Sequence of chain 2.A:
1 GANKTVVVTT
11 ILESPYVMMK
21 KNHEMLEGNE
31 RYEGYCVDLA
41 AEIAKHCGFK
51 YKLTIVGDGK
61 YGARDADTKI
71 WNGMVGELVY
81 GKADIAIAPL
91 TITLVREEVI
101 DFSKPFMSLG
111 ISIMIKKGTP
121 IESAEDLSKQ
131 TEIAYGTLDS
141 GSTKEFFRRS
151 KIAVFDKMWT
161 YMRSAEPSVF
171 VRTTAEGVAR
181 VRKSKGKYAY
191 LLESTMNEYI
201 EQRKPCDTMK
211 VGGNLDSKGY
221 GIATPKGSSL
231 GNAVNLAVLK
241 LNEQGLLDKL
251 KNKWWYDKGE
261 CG

Binding-site contacts:
Ligand atom O1 contacts residue GLU193 of chain 2.A at 3.0 Å (salt-bridge).
Ligand atom C9 contacts residue SER142 of chain 2.A at 3.3 Å.
Ligand atom O3 contacts residue GLY141 of chain 2.A at 3.5 Å.
Ligand atom N1 contacts residue THR143 of chain 2.A at 3.2 Å (h-bond).
Ligand atom C3 contacts residue TYR61 of chain 2.A at 3.2 Å (hydrophobic).
Ligand atom O3 contacts residue SER142 of chain 2.A at 3.0 Å (h-bond).
Ligand atom O4 contacts residue ARG96 of chain 2.A at 2.8 Å (salt-bridge).
Ligand atom C5 contacts residue GLU193 of chain 2.A at 3.2 Å.
Ligand atom C6 contacts residue GLU13 of chain 2.A at 3.3 Å.
Ligand atom O4 contacts residue LEU90 of chain 2.A at 3.5 Å.
Ligand atom C1 contacts residue GLU193 of chain 2.A at 3.5 Å.
Ligand atom O4 contacts residue PRO89 of chain 2.A at 3.6 Å.
Ligand atom C4 contacts residue GLU193 of chain 2.A at 3.1 Å.
Ligand atom O1 contacts residue LEU192 of chain 2.A at 3.3 Å.
Ligand atom O5 contacts residue GLU13 of chain 2.A at 3.0 Å (salt-bridge).
Ligand atom C8 contacts residue THR91 of chain 2.A at 3.5 Å.
Ligand atom N4 contacts residue THR91 of chain 2.A at 2.8 Å (h-bond).
Ligand atom O4 contacts residue THR91 of chain 2.A at 2.8 Å (h-bond).
Ligand atom C9 contacts residue TYR61 of chain 2.A at 3.7 Å (hydrophobic).
Ligand atom N4 contacts residue PRO89 of chain 2.A at 2.8 Å (h-bond).
Ligand atom C9 contacts residue THR91 of chain 2.A at 3.7 Å.
Ligand atom O4 contacts residue TYR61 of chain 2.A at 3.7 Å.
Ligand atom N1 contacts residue LEU138 of chain 2.A at 3.5 Å.
Ligand atom N4 contacts residue TYR220 of chain 2.A at 3.5 Å.
Ligand atom C8 contacts residue GLU193 of chain 2.A at 3.4 Å.
Ligand atom C8 contacts residue SER142 of chain 2.A at 3.2 Å.
Ligand atom O2 contacts residue THR143 of chain 2.A at 3.3 Å (h-bond).
Ligand atom O3 contacts residue TYR61 of chain 2.A at 3.3 Å.
Ligand atom C3 contacts residue GLU13 of chain 2.A at 3.7 Å.
Ligand atom O3 contacts residue ARG96 of chain 2.A at 2.9 Å (salt-bridge).
Ligand atom C2 contacts residue GLU193 of chain 2.A at 3.6 Å.
Ligand atom N4 contacts residue GLU193 of chain 2.A at 2.8 Å (salt-bridge).
Ligand atom O2 contacts residue SER142 of chain 2.A at 3.4 Å (h-bond).
Ligand atom C2 contacts residue THR143 of chain 2.A at 3.6 Å.
Ligand atom N1 contacts residue GLU193 of chain 2.A at 3.6 Å.
Ligand atom C9 contacts residue ARG96 of chain 2.A at 3.5 Å.
Ligand atom N2 contacts residue GLU193 of chain 2.A at 3.3 Å (salt-bridge).
Ligand atom C7 contacts residue TYR61 of chain 2.A at 3.7 Å (hydrophobic).
Ligand atom C2 contacts residue LEU138 of chain 2.A at 3.7 Å (hydrophobic).
Ligand atom C3 contacts residue GLU193 of chain 2.A at 3.6 Å.

This small molecule binds to this protein.
Small molecule (SMILES): N[C@@H](Cn1c(=O)[nH]c(=O)c2cocc21)C(=O)O